Sequence of chain 1.B:
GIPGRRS

Sequence of chain 1.A:
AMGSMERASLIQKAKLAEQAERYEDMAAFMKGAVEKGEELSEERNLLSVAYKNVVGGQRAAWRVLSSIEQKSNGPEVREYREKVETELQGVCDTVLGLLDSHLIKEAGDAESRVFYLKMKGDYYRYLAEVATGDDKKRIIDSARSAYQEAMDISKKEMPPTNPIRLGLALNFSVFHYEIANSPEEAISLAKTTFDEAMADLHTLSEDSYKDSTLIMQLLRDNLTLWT

This small molecule binds to this protein.
Small molecule (SMILES): CN1CCN(S(=O)(=O)c2ccc(C=O)cc2)CC1

Binding-site contacts:
Ligand atom C03 contacts residue LYS127 of chain 1.A at 2.4 Å.
Ligand atom O15 contacts residue PRO172 of chain 1.A at 3.8 Å.
Ligand atom C04 contacts residue LYS127 of chain 1.A at 3.7 Å.
Ligand atom N11 contacts residue ASN47 of chain 1.A at 4.2 Å.
Ligand atom C17 contacts residue ILE224 of chain 1.A at 3.9 Å (hydrophobic).
Ligand atom C14 contacts residue ILE173 of chain 1.A at 4.1 Å (hydrophobic).
Ligand atom C12 contacts residue CSO43 of chain 1.A at 4.4 Å.
Ligand atom C17 contacts residue LYS127 of chain 1.A at 4.2 Å.
Ligand atom C10 contacts residue ASN47 of chain 1.A at 3.5 Å.
Ligand atom C06 contacts residue ILE8 of chain 1.B at 4.2 Å (hydrophobic).
Ligand atom C02 contacts residue LYS127 of chain 1.A at 1.4 Å.
Ligand atom C18 contacts residue GLY176 of chain 1.A at 3.9 Å.
Ligand atom C17 contacts residue ILE173 of chain 1.A at 3.9 Å (hydrophobic).
Ligand atom C18 contacts residue LYS127 of chain 1.A at 2.8 Å.
Ligand atom C02 contacts residue GLY176 of chain 1.A at 4.5 Å.
Ligand atom C14 contacts residue PRO172 of chain 1.A at 4.3 Å (hydrophobic).
Ligand atom C17 contacts residue ILE8 of chain 1.B at 4.0 Å (hydrophobic).
Ligand atom C18 contacts residue PRO172 of chain 1.A at 3.6 Å (hydrophobic).
Ligand atom C04 contacts residue ILE8 of chain 1.B at 3.4 Å (hydrophobic).
Ligand atom C03 contacts residue ILE173 of chain 1.A at 4.3 Å (hydrophobic).
Ligand atom C18 contacts residue ILE173 of chain 1.A at 3.7 Å (hydrophobic).
Ligand atom C12 contacts residue ASN47 of chain 1.A at 4.4 Å.
Ligand atom C17 contacts residue PRO172 of chain 1.A at 3.5 Å (hydrophobic).
Ligand atom C02 contacts residue ILE8 of chain 1.B at 4.1 Å (hydrophobic).
Ligand atom C09 contacts residue ASN47 of chain 1.A at 3.9 Å.
Ligand atom C06 contacts residue ILE224 of chain 1.A at 4.5 Å (hydrophobic).
Ligand atom C03 contacts residue ILE8 of chain 1.B at 3.8 Å (hydrophobic).
Ligand atom C18 contacts residue ILE8 of chain 1.B at 3.8 Å (hydrophobic).
Ligand atom C05 contacts residue ILE8 of chain 1.B at 3.8 Å (hydrophobic).
Ligand atom O15 contacts residue ILE224 of chain 1.A at 3.5 Å.